Sequence of chain 1.A:
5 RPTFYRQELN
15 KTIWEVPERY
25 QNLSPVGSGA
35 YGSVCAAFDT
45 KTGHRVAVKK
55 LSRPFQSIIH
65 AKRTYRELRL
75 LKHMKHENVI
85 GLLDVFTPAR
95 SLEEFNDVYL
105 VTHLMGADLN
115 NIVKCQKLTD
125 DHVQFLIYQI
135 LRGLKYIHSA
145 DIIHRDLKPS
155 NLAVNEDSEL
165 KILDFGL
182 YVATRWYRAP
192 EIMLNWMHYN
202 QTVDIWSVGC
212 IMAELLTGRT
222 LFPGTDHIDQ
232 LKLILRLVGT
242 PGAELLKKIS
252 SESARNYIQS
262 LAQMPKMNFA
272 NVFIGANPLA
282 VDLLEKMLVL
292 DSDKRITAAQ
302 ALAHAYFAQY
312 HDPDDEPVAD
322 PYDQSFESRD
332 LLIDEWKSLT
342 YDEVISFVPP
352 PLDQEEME

This protein binds this small molecule.
Small molecule (SMILES): NC1(CO)C2CC3CC(C2)CC1C3

Binding-site contacts:
Ligand atom C9 contacts residue VAL273 of chain 1.A at 4.3 Å (hydrophobic).
Ligand atom O contacts residue ARG220 of chain 1.A at 4.5 Å.
Ligand atom C5 contacts residue LEU234 of chain 1.A at 3.7 Å (hydrophobic).
Ligand atom C9 contacts residue LEU222 of chain 1.A at 4.2 Å (hydrophobic).
Ligand atom C8 contacts residue PHE223 of chain 1.A at 4.1 Å (hydrophobic).
Ligand atom C1 contacts residue LEU222 of chain 1.A at 4.0 Å (hydrophobic).
Ligand atom C7 contacts residue LEU234 of chain 1.A at 3.8 Å (hydrophobic).
Ligand atom C6 contacts residue LEU238 of chain 1.A at 4.2 Å (hydrophobic).
Ligand atom C6 contacts residue PHE223 of chain 1.A at 4.2 Å (hydrophobic).
Ligand atom C5 contacts residue LEU238 of chain 1.A at 3.8 Å (hydrophobic).
Ligand atom C7 contacts residue LEU222 of chain 1.A at 3.8 Å (hydrophobic).
Ligand atom C3 contacts residue ARG237 of chain 1.A at 3.5 Å.
Ligand atom C4 contacts residue ARG237 of chain 1.A at 3.8 Å.
Ligand atom N contacts residue THR221 of chain 1.A at 4.1 Å.
Ligand atom C10 contacts residue MET268 of chain 1.A at 4.1 Å (hydrophobic).
Ligand atom C5 contacts residue ARG237 of chain 1.A at 3.9 Å.
Ligand atom C10 contacts residue VAL273 of chain 1.A at 4.1 Å (hydrophobic).
Ligand atom C2 contacts residue LEU222 of chain 1.A at 4.4 Å (hydrophobic).
Ligand atom C8 contacts residue LEU222 of chain 1.A at 3.5 Å (hydrophobic).
Ligand atom C8 contacts residue LEU238 of chain 1.A at 4.2 Å (hydrophobic).
Ligand atom N contacts residue LEU222 of chain 1.A at 2.8 Å (h-bond).
Ligand atom C5 contacts residue MET268 of chain 1.A at 4.2 Å (hydrophobic).
Ligand atom C6 contacts residue LEU222 of chain 1.A at 4.0 Å (hydrophobic).
Ligand atom C6 contacts residue LEU234 of chain 1.A at 3.5 Å (hydrophobic).
Ligand atom C4 contacts residue MET268 of chain 1.A at 3.9 Å (hydrophobic).